Binding-site contacts:
Ligand atom OE1 contacts residue THR676 of chain 1.D at 3.2 Å (h-bond).
Ligand atom CB contacts residue LEU671 of chain 1.D at 3.9 Å (hydrophobic).
Ligand atom OXT contacts residue LEU500 of chain 1.D at 3.6 Å.
Ligand atom OXT contacts residue PRO499 of chain 1.D at 3.2 Å (h-bond).
Ligand atom CA contacts residue SER675 of chain 1.D at 3.5 Å.
Ligand atom CB contacts residue GLU726 of chain 1.D at 4.1 Å.
Ligand atom OE2 contacts residue THR676 of chain 1.D at 2.9 Å (h-bond).
Ligand atom OE1 contacts residue GLU726 of chain 1.D at 3.5 Å (salt-bridge).
Ligand atom N contacts residue THR501 of chain 1.D at 3.4 Å.
Ligand atom OXT contacts residue SER675 of chain 1.D at 4.2 Å.
Ligand atom CD contacts residue THR676 of chain 1.D at 3.4 Å.
Ligand atom CD contacts residue GLU726 of chain 1.D at 3.4 Å.
Ligand atom OXT contacts residue THR501 of chain 1.D at 3.4 Å (h-bond).
Ligand atom CG contacts residue GLU726 of chain 1.D at 3.6 Å.
Ligand atom C contacts residue THR501 of chain 1.D at 3.6 Å.
Ligand atom OE2 contacts residue GLU726 of chain 1.D at 3.9 Å.
Ligand atom CA contacts residue TYR471 of chain 1.D at 4.1 Å (hydrophobic).
Ligand atom CD contacts residue LEU671 of chain 1.D at 3.8 Å (hydrophobic).
Ligand atom O contacts residue ARG506 of chain 1.D at 3.6 Å.
Ligand atom N contacts residue TYR471 of chain 1.D at 4.0 Å.
Ligand atom OE2 contacts residue GLY674 of chain 1.D at 3.5 Å.
Ligand atom CG contacts residue LEU671 of chain 1.D at 3.6 Å (hydrophobic).
Ligand atom OXT contacts residue ARG506 of chain 1.D at 3.9 Å.
Ligand atom N contacts residue TYR753 of chain 1.D at 3.6 Å.
Ligand atom OE2 contacts residue LEU671 of chain 1.D at 3.9 Å.
Ligand atom CB contacts residue TYR471 of chain 1.D at 3.6 Å (hydrophobic).
Ligand atom N contacts residue PRO499 of chain 1.D at 3.5 Å (h-bond).
Ligand atom O contacts residue SER675 of chain 1.D at 3.0 Å (h-bond).
Ligand atom N contacts residue GLU726 of chain 1.D at 3.6 Å (salt-bridge).
Ligand atom C contacts residue TYR471 of chain 1.D at 3.6 Å (hydrophobic).
Ligand atom CA contacts residue THR501 of chain 1.D at 3.6 Å.
Ligand atom OE2 contacts residue SER675 of chain 1.D at 3.5 Å (h-bond).
Ligand atom OXT contacts residue TYR471 of chain 1.D at 3.2 Å.
Ligand atom OE1 contacts residue LEU725 of chain 1.D at 3.9 Å.
Ligand atom N contacts residue MET729 of chain 1.D at 4.1 Å.
Ligand atom CA contacts residue GLU726 of chain 1.D at 3.5 Å.
Ligand atom C contacts residue PRO499 of chain 1.D at 4.2 Å (hydrophobic).
Ligand atom O contacts residue GLY674 of chain 1.D at 4.0 Å.
Ligand atom O contacts residue TYR471 of chain 1.D at 3.5 Å.
Ligand atom C contacts residue SER675 of chain 1.D at 3.3 Å.

The small molecule below binds the protein below.
Small molecule (SMILES): N[C@@H](CCC(=O)O)C(=O)O

Sequence of chain 1.D:
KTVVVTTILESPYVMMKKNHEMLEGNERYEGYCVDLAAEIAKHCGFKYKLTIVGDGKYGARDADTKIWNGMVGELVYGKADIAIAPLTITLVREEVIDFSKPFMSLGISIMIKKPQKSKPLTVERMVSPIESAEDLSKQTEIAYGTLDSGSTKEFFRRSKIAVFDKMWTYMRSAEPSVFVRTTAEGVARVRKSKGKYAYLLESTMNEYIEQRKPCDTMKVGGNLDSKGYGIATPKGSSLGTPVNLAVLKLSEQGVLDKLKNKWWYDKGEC